A protein and the small-molecule ligand that binds it are described below.
Small molecule (SMILES): CC(=O)N[C@H]1[C@H](O[C@H]2[C@H](O)[C@@H](NC(C)=O)CO[C@@H]2CO)O[C@H](CO)[C@@H](O[C@@H]2O[C@H](CO[C@H]3O[C@H](CO)[C@@H](O)[C@H](O)[C@@H]3O)[C@@H](O)[C@H](O[C@H]3O[C@H](CO)[C@@H](O)[C@H](O)[C@@H]3O)[C@@H]2O)[C@@H]1O

Sequence of chain 1.C:
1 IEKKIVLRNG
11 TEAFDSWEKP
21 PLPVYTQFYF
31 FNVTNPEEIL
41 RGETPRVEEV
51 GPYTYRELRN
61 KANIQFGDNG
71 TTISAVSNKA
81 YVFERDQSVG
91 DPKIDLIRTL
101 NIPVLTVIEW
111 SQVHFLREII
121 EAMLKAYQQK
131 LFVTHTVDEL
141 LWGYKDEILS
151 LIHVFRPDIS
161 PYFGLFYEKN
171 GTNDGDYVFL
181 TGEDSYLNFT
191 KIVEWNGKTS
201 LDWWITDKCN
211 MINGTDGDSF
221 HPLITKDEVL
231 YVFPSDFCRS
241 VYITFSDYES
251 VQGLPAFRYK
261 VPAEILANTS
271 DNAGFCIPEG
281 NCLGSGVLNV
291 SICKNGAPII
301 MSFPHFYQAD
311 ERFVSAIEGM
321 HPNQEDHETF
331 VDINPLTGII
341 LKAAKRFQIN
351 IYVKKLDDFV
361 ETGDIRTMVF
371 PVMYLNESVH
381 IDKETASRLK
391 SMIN

Binding-site contacts:
Ligand atom O4 contacts residue ASP326 of chain 1.C at 4.0 Å.
Ligand atom O7 contacts residue GLN27 of chain 1.C at 2.7 Å (h-bond).
Ligand atom O7 contacts residue ASN376 of chain 1.C at 4.1 Å.
Ligand atom C8 contacts residue TYR374 of chain 1.C at 3.8 Å (hydrophobic).
Ligand atom C1 contacts residue ASN376 of chain 1.C at 1.4 Å.
Ligand atom C8 contacts residue GLU49 of chain 1.C at 3.4 Å.
Ligand atom C8 contacts residue TYR29 of chain 1.C at 3.4 Å (hydrophobic).
Ligand atom C7 contacts residue ASN376 of chain 1.C at 3.7 Å.
Ligand atom C4 contacts residue ASN376 of chain 1.C at 4.2 Å.
Ligand atom O4 contacts residue TYR29 of chain 1.C at 3.4 Å (h-bond).
Ligand atom C4 contacts residue TYR29 of chain 1.C at 3.8 Å (hydrophobic).
Ligand atom C6 contacts residue TYR374 of chain 1.C at 3.9 Å (hydrophobic).
Ligand atom C2 contacts residue GLN27 of chain 1.C at 4.1 Å.
Ligand atom O7 contacts residue TYR29 of chain 1.C at 4.0 Å.
Ligand atom C5 contacts residue TYR29 of chain 1.C at 3.2 Å (hydrophobic).
Ligand atom C2 contacts residue ARG346 of chain 1.C at 3.7 Å.
Ligand atom C1 contacts residue ARG346 of chain 1.C at 4.0 Å.
Ligand atom C3 contacts residue GLN27 of chain 1.C at 3.8 Å.
Ligand atom C7 contacts residue GLN27 of chain 1.C at 3.8 Å.
Ligand atom O6 contacts residue ASP326 of chain 1.C at 2.6 Å (salt-bridge).
Ligand atom C1 contacts residue GLN27 of chain 1.C at 3.7 Å.
Ligand atom C6 contacts residue ASP326 of chain 1.C at 3.9 Å.
Ligand atom C6 contacts residue TYR29 of chain 1.C at 3.8 Å (hydrophobic).
Ligand atom C3 contacts residue ASN376 of chain 1.C at 3.8 Å.
Ligand atom C7 contacts residue TYR29 of chain 1.C at 3.9 Å (hydrophobic).
Ligand atom C3 contacts residue ASP326 of chain 1.C at 3.9 Å.
Ligand atom C2 contacts residue ASN376 of chain 1.C at 2.5 Å.
Ligand atom O5 contacts residue ARG346 of chain 1.C at 3.5 Å (salt-bridge).
Ligand atom N2 contacts residue SER378 of chain 1.C at 4.1 Å.
Ligand atom O6 contacts residue ARG346 of chain 1.C at 3.2 Å (salt-bridge).
Ligand atom C5 contacts residue ASN376 of chain 1.C at 3.7 Å.
Ligand atom O5 contacts residue ASN376 of chain 1.C at 2.4 Å (h-bond).
Ligand atom C7 contacts residue SER378 of chain 1.C at 3.6 Å.
Ligand atom C6 contacts residue ARG346 of chain 1.C at 4.1 Å.
Ligand atom O5 contacts residue TYR29 of chain 1.C at 4.2 Å.
Ligand atom N2 contacts residue ASN376 of chain 1.C at 2.9 Å (h-bond).
Ligand atom O7 contacts residue SER378 of chain 1.C at 4.1 Å.
Ligand atom C5 contacts residue GLN27 of chain 1.C at 4.0 Å.
Ligand atom O5 contacts residue GLN27 of chain 1.C at 4.2 Å.
Ligand atom C8 contacts residue SER378 of chain 1.C at 3.2 Å.